Binding-site contacts:
Ligand atom C4 contacts residue PRO37 of chain 7.D at 3.4 Å (hydrophobic).
Ligand atom PB contacts residue MG1 of chain 7.L at 3.2 Å.
Ligand atom O2B contacts residue MG1 of chain 7.L at 1.9 Å.
Ligand atom O2' contacts residue GLY389 of chain 7.D at 3.4 Å.
Ligand atom O3G contacts residue THR89 of chain 7.D at 2.7 Å (h-bond).
Ligand atom O2A contacts residue MG1 of chain 7.L at 1.9 Å.
Ligand atom O3' contacts residue MET430 of chain 7.D at 3.1 Å.
Ligand atom O1B contacts residue GLY88 of chain 7.D at 3.0 Å.
Ligand atom O2B contacts residue GLY88 of chain 7.D at 3.5 Å (h-bond).
Ligand atom O1A contacts residue ASN55 of chain 7.D at 3.4 Å (h-bond).
Ligand atom PA contacts residue MG1 of chain 7.L at 3.4 Å.
Ligand atom O2' contacts residue GLY390 of chain 7.D at 3.1 Å (h-bond).
Ligand atom O2G contacts residue MG1 of chain 7.L at 1.9 Å.
Ligand atom O1G contacts residue GLY57 of chain 7.D at 3.2 Å (h-bond).
Ligand atom N3 contacts residue PHE461 of chain 7.D at 3.5 Å.
Ligand atom O1B contacts residue THR90 of chain 7.D at 3.5 Å.
Ligand atom O3G contacts residue ASP87 of chain 7.D at 3.4 Å (salt-bridge).
Ligand atom C2' contacts residue ASP476 of chain 7.D at 3.5 Å.
Ligand atom PG contacts residue MG1 of chain 7.L at 3.3 Å.
Ligand atom O2G contacts residue ASP373 of chain 7.D at 3.1 Å (salt-bridge).
Ligand atom O2G contacts residue ASP87 of chain 7.D at 2.7 Å (salt-bridge).
Ligand atom C8 contacts residue ILE152 of chain 7.D at 3.5 Å (hydrophobic).
Ligand atom O3A contacts residue THR90 of chain 7.D at 3.1 Å.
Ligand atom C2 contacts residue PHE461 of chain 7.D at 3.4 Å (hydrophobic).
Ligand atom O2' contacts residue ASP476 of chain 7.D at 3.0 Å (salt-bridge).
Ligand atom O1A contacts residue SER34 of chain 7.D at 3.3 Å (h-bond).
Ligand atom PB contacts residue THR90 of chain 7.D at 3.4 Å.
Ligand atom O1G contacts residue ARG155 of chain 7.D at 2.8 Å (salt-bridge).
Ligand atom O5' contacts residue GLY36 of chain 7.D at 3.4 Å (h-bond).
Ligand atom N3 contacts residue GLY390 of chain 7.D at 3.5 Å.
Ligand atom N3B contacts residue THR90 of chain 7.D at 3.0 Å.
Ligand atom O3A contacts residue LEU35 of chain 7.D at 3.5 Å.
Ligand atom O2B contacts residue ASP87 of chain 7.D at 2.7 Å (salt-bridge).
Ligand atom O1A contacts residue GLY36 of chain 7.D at 3.3 Å (h-bond).
Ligand atom O2G contacts residue ARG155 of chain 7.D at 3.4 Å (salt-bridge).
Ligand atom O1B contacts residue THR91 of chain 7.D at 2.5 Å (h-bond).
Ligand atom O3G contacts residue GLY88 of chain 7.D at 3.5 Å (h-bond).
Ligand atom O1G contacts residue ASP56 of chain 7.D at 3.3 Å.
Ligand atom N7 contacts residue PRO37 of chain 7.D at 3.4 Å.
Ligand atom C5 contacts residue PRO37 of chain 7.D at 3.2 Å (hydrophobic).

A protein and the small-molecule ligand that binds it are described below.
Small molecule (SMILES): Nc1ncnc2c1ncn2[C@@H]1O[C@H](CO[P](=O)(O)O[P](=O)(O)NP(=O)(O)O)[C@@H](O)[C@H]1O

Sequence of chain 7.D:
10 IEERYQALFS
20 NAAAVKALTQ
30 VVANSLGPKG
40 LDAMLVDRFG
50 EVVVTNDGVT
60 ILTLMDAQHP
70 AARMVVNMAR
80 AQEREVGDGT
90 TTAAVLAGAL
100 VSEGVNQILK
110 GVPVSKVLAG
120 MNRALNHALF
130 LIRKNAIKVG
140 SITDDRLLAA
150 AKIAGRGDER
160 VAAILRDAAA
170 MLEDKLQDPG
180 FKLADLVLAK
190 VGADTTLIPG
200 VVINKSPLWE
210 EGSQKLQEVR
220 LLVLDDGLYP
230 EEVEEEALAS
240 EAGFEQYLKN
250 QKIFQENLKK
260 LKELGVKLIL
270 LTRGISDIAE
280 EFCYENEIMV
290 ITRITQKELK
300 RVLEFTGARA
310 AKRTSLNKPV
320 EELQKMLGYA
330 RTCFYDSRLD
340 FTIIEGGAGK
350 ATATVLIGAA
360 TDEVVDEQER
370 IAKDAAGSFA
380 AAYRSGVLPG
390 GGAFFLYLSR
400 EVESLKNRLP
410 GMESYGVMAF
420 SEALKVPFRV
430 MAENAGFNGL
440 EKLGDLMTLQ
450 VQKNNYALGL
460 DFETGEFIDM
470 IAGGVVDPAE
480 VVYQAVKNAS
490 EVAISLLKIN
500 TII